A small-molecule ligand and the protein it binds are described below.
Small molecule (SMILES): CC(=O)N[C@@H]1[C@@H](O)[C@H](O)[C@@H](CO)O[C@H]1O

Sequence of chain 1.A:
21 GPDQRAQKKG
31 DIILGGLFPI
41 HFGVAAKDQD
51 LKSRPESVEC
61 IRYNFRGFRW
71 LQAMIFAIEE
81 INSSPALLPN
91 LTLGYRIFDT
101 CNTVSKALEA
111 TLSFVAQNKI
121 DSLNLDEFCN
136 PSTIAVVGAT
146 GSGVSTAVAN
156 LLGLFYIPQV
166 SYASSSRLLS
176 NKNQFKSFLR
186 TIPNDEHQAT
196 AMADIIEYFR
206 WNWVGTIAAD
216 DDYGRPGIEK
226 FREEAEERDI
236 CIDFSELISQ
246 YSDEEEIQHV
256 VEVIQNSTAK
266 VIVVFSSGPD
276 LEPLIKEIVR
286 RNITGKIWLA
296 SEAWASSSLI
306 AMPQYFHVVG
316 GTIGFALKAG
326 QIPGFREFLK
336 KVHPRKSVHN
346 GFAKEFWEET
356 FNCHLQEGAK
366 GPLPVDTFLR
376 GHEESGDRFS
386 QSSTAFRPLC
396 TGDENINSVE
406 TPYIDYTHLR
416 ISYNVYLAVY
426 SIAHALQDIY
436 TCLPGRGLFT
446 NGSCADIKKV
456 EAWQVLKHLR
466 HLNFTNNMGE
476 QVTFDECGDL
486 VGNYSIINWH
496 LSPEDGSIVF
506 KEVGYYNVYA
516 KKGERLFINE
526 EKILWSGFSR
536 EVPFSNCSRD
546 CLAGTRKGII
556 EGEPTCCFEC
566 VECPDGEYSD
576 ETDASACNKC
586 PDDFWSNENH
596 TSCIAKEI

Binding-site contacts:
Ligand atom C7 contacts residue ASN287 of chain 1.A at 4.0 Å.
Ligand atom C2 contacts residue ASN287 of chain 1.A at 2.4 Å.
Ligand atom N2 contacts residue ASN287 of chain 1.A at 3.1 Å (h-bond).
Ligand atom C5 contacts residue ASN287 of chain 1.A at 3.6 Å.
Ligand atom C3 contacts residue ASN287 of chain 1.A at 3.8 Å.
Ligand atom C4 contacts residue ASN287 of chain 1.A at 4.0 Å.
Ligand atom O5 contacts residue ASN287 of chain 1.A at 2.3 Å (h-bond).
Ligand atom O7 contacts residue ASN287 of chain 1.A at 4.1 Å.
Ligand atom C8 contacts residue HIS312 of chain 1.A at 3.3 Å.
Ligand atom O7 contacts residue HIS312 of chain 1.A at 3.5 Å (h-bond).
Ligand atom C1 contacts residue ASN287 of chain 1.A at 1.4 Å.
Ligand atom C7 contacts residue HIS312 of chain 1.A at 3.7 Å.